A protein and the small-molecule ligand that binds it are described below.
Small molecule (SMILES): CC(C)=CCCC(C)=CCS[P](=O)(O)OP(=O)(O)O

Sequence of chain 1.I:
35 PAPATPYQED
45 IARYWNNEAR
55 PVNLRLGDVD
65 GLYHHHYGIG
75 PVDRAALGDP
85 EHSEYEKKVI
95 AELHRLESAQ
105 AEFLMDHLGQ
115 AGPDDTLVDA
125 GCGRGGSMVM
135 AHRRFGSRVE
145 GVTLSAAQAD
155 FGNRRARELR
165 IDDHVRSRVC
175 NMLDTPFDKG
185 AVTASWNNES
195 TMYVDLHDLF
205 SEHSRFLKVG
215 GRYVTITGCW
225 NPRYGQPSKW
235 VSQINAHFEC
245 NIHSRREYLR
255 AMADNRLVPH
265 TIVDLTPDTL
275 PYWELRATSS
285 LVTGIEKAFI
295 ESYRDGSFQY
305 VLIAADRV

Binding-site contacts:
Ligand atom O2A contacts residue GOL1 of chain 1.AB at 3.0 Å (h-bond).
Ligand atom O1B contacts residue MG1 of chain 1.XA at 3.5 Å.
Ligand atom O3B contacts residue HIS69 of chain 1.I at 2.9 Å (h-bond).
Ligand atom C1 contacts residue TYR71 of chain 1.I at 3.4 Å (hydrophobic).
Ligand atom O1A contacts residue ARG54 of chain 1.I at 2.9 Å (salt-bridge).
Ligand atom O1B contacts residue ASN57 of chain 1.I at 3.7 Å.
Ligand atom C8 contacts residue GLU193 of chain 1.I at 3.6 Å.
Ligand atom C6 contacts residue GLU193 of chain 1.I at 3.8 Å.
Ligand atom PA contacts residue ASN57 of chain 1.I at 3.8 Å.
Ligand atom C2 contacts residue PHE242 of chain 1.I at 3.7 Å (hydrophobic).
Ligand atom S1 contacts residue HIS69 of chain 1.I at 3.6 Å.
Ligand atom C3 contacts residue PHE242 of chain 1.I at 3.9 Å (hydrophobic).
Ligand atom O1A contacts residue ASN57 of chain 1.I at 2.9 Å (h-bond).
Ligand atom O3A contacts residue ARG280 of chain 1.I at 2.9 Å (salt-bridge).
Ligand atom O1B contacts residue TYR71 of chain 1.I at 3.9 Å.
Ligand atom PA contacts residue ARG54 of chain 1.I at 3.8 Å.
Ligand atom O2A contacts residue MG1 of chain 1.XA at 2.0 Å.
Ligand atom PA contacts residue TYR71 of chain 1.I at 3.8 Å.
Ligand atom PB contacts residue HIS69 of chain 1.I at 3.5 Å.
Ligand atom C10 contacts residue TRP49 of chain 1.I at 3.2 Å (hydrophobic).
Ligand atom O3A contacts residue TYR71 of chain 1.I at 2.8 Å (h-bond).
Ligand atom C10 contacts residue TYR197 of chain 1.I at 3.0 Å (hydrophobic).
Ligand atom C2 contacts residue TYR71 of chain 1.I at 3.5 Å (hydrophobic).
Ligand atom C9 contacts residue MET196 of chain 1.I at 3.8 Å (hydrophobic).
Ligand atom O2A contacts residue ARG280 of chain 1.I at 3.0 Å (salt-bridge).
Ligand atom PA contacts residue MG1 of chain 1.XA at 3.3 Å.
Ligand atom O2B contacts residue ASN57 of chain 1.I at 3.0 Å (h-bond).
Ligand atom PB contacts residue ASN57 of chain 1.I at 3.8 Å.
Ligand atom C5 contacts residue PHE242 of chain 1.I at 3.7 Å (hydrophobic).
Ligand atom C1 contacts residue PHE242 of chain 1.I at 3.5 Å (hydrophobic).
Ligand atom O2B contacts residue MG1 of chain 1.XA at 2.0 Å.
Ligand atom O2A contacts residue TYR71 of chain 1.I at 3.8 Å.
Ligand atom O3B contacts residue TRP49 of chain 1.I at 3.3 Å.
Ligand atom C9 contacts residue PHE302 of chain 1.I at 3.8 Å (hydrophobic).
Ligand atom PA contacts residue ARG280 of chain 1.I at 3.6 Å.
Ligand atom O2B contacts residue HIS69 of chain 1.I at 3.3 Å (h-bond).
Ligand atom O2A contacts residue ASN57 of chain 1.I at 3.1 Å (h-bond).
Ligand atom PB contacts residue MG1 of chain 1.XA at 3.2 Å.
Ligand atom S1 contacts residue TYR71 of chain 1.I at 3.8 Å.
Ligand atom O2A contacts residue ARG54 of chain 1.I at 3.6 Å.